A protein and the small-molecule ligand that binds it are described below.
Small molecule (SMILES): O=S1(=O)NCc2ccc(Nc3nccc(N(CCCO)c4cccc5[nH]ncc45)n3)cc21

Binding-site contacts:
Ligand atom N12 contacts residue MET96 of chain 1.A at 3.3 Å (h-bond).
Ligand atom C13 contacts residue ALA46 of chain 1.A at 3.7 Å (hydrophobic).
Ligand atom C9 contacts residue ALA97 of chain 1.A at 3.3 Å (hydrophobic).
Ligand atom C15 contacts residue GLU95 of chain 1.A at 3.2 Å.
Ligand atom N12 contacts residue ALA97 of chain 1.A at 2.8 Å (h-bond).
Ligand atom O1 contacts residue PRO101 of chain 1.A at 3.6 Å.
Ligand atom C28 contacts residue MET94 of chain 1.A at 3.2 Å (hydrophobic).
Ligand atom C30 contacts residue MET94 of chain 1.A at 3.6 Å (hydrophobic).
Ligand atom C15 contacts residue ALA46 of chain 1.A at 3.7 Å (hydrophobic).
Ligand atom O31 contacts residue LYS48 of chain 1.A at 3.5 Å.
Ligand atom N14 contacts residue ALA97 of chain 1.A at 2.9 Å (h-bond).
Ligand atom C8 contacts residue GLY100 of chain 1.A at 3.7 Å.
Ligand atom O31 contacts residue ASP158 of chain 1.A at 3.7 Å.
Ligand atom C29 contacts residue MET94 of chain 1.A at 3.2 Å (hydrophobic).
Ligand atom N14 contacts residue LEU147 of chain 1.A at 3.4 Å.
Ligand atom C15 contacts residue LEU147 of chain 1.A at 3.5 Å (hydrophobic).
Ligand atom C9 contacts residue GLY100 of chain 1.A at 3.5 Å.
Ligand atom C15 contacts residue ALA97 of chain 1.A at 3.6 Å (hydrophobic).
Ligand atom N17 contacts residue ALA46 of chain 1.A at 3.5 Å.
Ligand atom N4 contacts residue LEU23 of chain 1.A at 3.7 Å.
Ligand atom C16 contacts residue ALA46 of chain 1.A at 3.5 Å (hydrophobic).
Ligand atom C16 contacts residue LEU147 of chain 1.A at 3.7 Å (hydrophobic).
Ligand atom C29 contacts residue LYS48 of chain 1.A at 3.5 Å.
Ligand atom C27 contacts residue GLU66 of chain 1.A at 3.6 Å.
Ligand atom N26 contacts residue ASP158 of chain 1.A at 3.7 Å.
Ligand atom C13 contacts residue ALA97 of chain 1.A at 3.8 Å (hydrophobic).
Ligand atom C18 contacts residue ALA46 of chain 1.A at 3.4 Å (hydrophobic).
Ligand atom C30 contacts residue LYS48 of chain 1.A at 3.7 Å.
Ligand atom N25 contacts residue GLU66 of chain 1.A at 3.4 Å (salt-bridge).
Ligand atom C27 contacts residue MET94 of chain 1.A at 3.6 Å (hydrophobic).
Ligand atom N25 contacts residue SER157 of chain 1.A at 3.5 Å.
Ligand atom N25 contacts residue ASP158 of chain 1.A at 2.9 Å (salt-bridge).
Ligand atom C28 contacts residue LYS48 of chain 1.A at 3.7 Å.
Ligand atom C29 contacts residue LEU92 of chain 1.A at 3.7 Å (hydrophobic).
Ligand atom N17 contacts residue LEU147 of chain 1.A at 3.7 Å.
Ligand atom C24 contacts residue ASP158 of chain 1.A at 3.5 Å.
Ligand atom C20 contacts residue VAL31 of chain 1.A at 3.7 Å (hydrophobic).
Ligand atom N26 contacts residue GLU66 of chain 1.A at 2.6 Å (salt-bridge).
Ligand atom C11 contacts residue ALA97 of chain 1.A at 3.5 Å (hydrophobic).
Ligand atom C13 contacts residue LEU147 of chain 1.A at 3.5 Å (hydrophobic).

Sequence of chain 1.A:
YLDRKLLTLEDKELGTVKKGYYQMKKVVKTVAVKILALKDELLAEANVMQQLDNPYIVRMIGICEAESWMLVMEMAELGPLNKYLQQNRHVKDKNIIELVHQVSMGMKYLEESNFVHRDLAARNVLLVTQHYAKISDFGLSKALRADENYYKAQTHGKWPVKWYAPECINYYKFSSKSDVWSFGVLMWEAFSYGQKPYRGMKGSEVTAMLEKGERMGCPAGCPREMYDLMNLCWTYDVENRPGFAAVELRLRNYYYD